This small molecule binds to this protein.
Small molecule (SMILES): CC(=O)N[C@@H]1[C@@H](O)[C@H](O)[C@@H](CO)O[C@H]1O

Sequence of chain 1.A:
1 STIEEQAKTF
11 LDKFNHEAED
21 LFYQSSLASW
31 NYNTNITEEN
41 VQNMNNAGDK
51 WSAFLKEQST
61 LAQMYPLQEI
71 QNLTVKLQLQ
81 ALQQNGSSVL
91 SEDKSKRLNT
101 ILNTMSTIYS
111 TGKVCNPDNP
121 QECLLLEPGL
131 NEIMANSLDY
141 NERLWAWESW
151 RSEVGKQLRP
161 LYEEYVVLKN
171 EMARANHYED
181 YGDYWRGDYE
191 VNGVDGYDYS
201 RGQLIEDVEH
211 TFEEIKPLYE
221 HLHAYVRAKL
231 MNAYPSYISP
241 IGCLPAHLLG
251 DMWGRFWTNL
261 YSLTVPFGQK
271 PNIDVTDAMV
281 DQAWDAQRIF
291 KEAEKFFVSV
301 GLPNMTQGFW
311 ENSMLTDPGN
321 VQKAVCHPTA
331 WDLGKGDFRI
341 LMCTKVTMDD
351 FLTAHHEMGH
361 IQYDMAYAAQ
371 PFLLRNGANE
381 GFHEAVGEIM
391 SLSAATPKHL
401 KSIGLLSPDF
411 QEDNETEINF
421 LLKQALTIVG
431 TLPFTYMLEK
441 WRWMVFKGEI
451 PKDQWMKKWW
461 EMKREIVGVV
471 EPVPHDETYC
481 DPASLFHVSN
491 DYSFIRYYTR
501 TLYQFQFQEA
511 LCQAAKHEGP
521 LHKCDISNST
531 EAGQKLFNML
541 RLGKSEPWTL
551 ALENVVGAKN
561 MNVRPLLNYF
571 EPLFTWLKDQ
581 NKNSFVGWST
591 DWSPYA

Binding-site contacts:
Ligand atom O6 contacts residue ASN35 of chain 1.A at 4.3 Å.
Ligand atom C6 contacts residue THR37 of chain 1.A at 3.8 Å.
Ligand atom C6 contacts residue VAL321 of chain 1.A at 3.8 Å (hydrophobic).
Ligand atom C2 contacts residue ASN35 of chain 1.A at 2.5 Å.
Ligand atom C8 contacts residue ASN35 of chain 1.A at 4.4 Å.
Ligand atom C5 contacts residue VAL321 of chain 1.A at 4.1 Å (hydrophobic).
Ligand atom C1 contacts residue ASN35 of chain 1.A at 1.4 Å.
Ligand atom C7 contacts residue ASN35 of chain 1.A at 3.2 Å.
Ligand atom N2 contacts residue ASN35 of chain 1.A at 2.9 Å (h-bond).
Ligand atom O6 contacts residue ILE36 of chain 1.A at 3.3 Å (h-bond).
Ligand atom O6 contacts residue VAL321 of chain 1.A at 3.8 Å.
Ligand atom C1 contacts residue GLN322 of chain 1.A at 4.3 Å.
Ligand atom O7 contacts residue ASN35 of chain 1.A at 3.2 Å.
Ligand atom C5 contacts residue THR37 of chain 1.A at 4.2 Å.
Ligand atom O5 contacts residue ASN35 of chain 1.A at 2.4 Å (h-bond).
Ligand atom C5 contacts residue ASN35 of chain 1.A at 3.7 Å.
Ligand atom C4 contacts residue ASN35 of chain 1.A at 4.3 Å.
Ligand atom C4 contacts residue THR37 of chain 1.A at 4.4 Å.
Ligand atom O6 contacts residue THR37 of chain 1.A at 3.4 Å.
Ligand atom C3 contacts residue ASN35 of chain 1.A at 3.8 Å.
Ligand atom O5 contacts residue THR37 of chain 1.A at 3.8 Å.